Sequence of chain 2.B:
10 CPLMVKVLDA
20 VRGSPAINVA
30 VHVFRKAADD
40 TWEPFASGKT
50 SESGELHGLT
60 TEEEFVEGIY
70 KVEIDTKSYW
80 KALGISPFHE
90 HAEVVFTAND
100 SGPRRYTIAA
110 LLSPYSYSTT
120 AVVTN

Binding-site contacts:
Ligand atom OAB contacts residue LYS15 of chain 1.B at 3.2 Å.
Ligand atom CAN contacts residue LUR1 of chain 2.D at 1.6 Å.
Ligand atom CAN contacts residue LYS15 of chain 2.B at 2.9 Å.
Ligand atom CAJ contacts residue LUR1 of chain 2.D at 0.6 Å.
Ligand atom OAC contacts residue MET13 of chain 1.B at 3.2 Å.
Ligand atom CAR contacts residue LYS15 of chain 1.B at 2.2 Å.
Ligand atom CAO contacts residue LUR1 of chain 2.D at 2.1 Å.
Ligand atom CLE contacts residue LUR1 of chain 2.D at 0.5 Å.
Ligand atom FAD contacts residue LUR1 of chain 2.D at 0.6 Å.
Ligand atom CAL contacts residue LYS15 of chain 1.B at 2.5 Å.
Ligand atom OAC contacts residue LUR1 of chain 2.D at 2.4 Å.
Ligand atom CAG contacts residue LUR1 of chain 2.D at 0.5 Å.
Ligand atom CAF contacts residue LUR1 of chain 2.D at 1.3 Å.
Ligand atom CAG contacts residue LEU17 of chain 2.B at 2.5 Å (hydrophobic).
Ligand atom CLE contacts residue LEU17 of chain 1.B at 2.6 Å.
Ligand atom CAI contacts residue LUR1 of chain 2.D at 1.9 Å.
Ligand atom CAL contacts residue LYS15 of chain 2.B at 2.1 Å.
Ligand atom CLE contacts residue ALA108 of chain 2.B at 3.3 Å.
Ligand atom CAF contacts residue LEU17 of chain 2.B at 3.2 Å (hydrophobic).
Ligand atom OAB contacts residue LUR1 of chain 2.D at 1.6 Å.
Ligand atom CAH contacts residue LUR1 of chain 2.D at 0.3 Å.
Ligand atom CAQ contacts residue LUR1 of chain 2.D at 1.3 Å.
Ligand atom CAT contacts residue LUR1 of chain 2.D at 0.4 Å.
Ligand atom CAL contacts residue LUR1 of chain 2.D at 0.5 Å.
Ligand atom OAC contacts residue LYS15 of chain 1.B at 2.1 Å (salt-bridge).
Ligand atom CAS contacts residue LUR1 of chain 2.D at 1.4 Å.
Ligand atom CAQ contacts residue LEU17 of chain 1.B at 3.3 Å (hydrophobic).
Ligand atom CAN contacts residue LYS15 of chain 1.B at 2.5 Å.
Ligand atom FAD contacts residue LEU17 of chain 2.B at 2.9 Å.
Ligand atom CAR contacts residue LUR1 of chain 2.D at 1.1 Å.
Ligand atom CAK contacts residue LUR1 of chain 2.D at 1.6 Å.
Ligand atom CAO contacts residue LYS15 of chain 1.B at 3.0 Å.
Ligand atom CAI contacts residue VAL121 of chain 2.B at 3.2 Å (hydrophobic).
Ligand atom OAC contacts residue GLU54 of chain 1.B at 2.8 Å (salt-bridge).
Ligand atom CAP contacts residue LEU17 of chain 2.B at 2.7 Å (hydrophobic).
Ligand atom CAJ contacts residue LEU17 of chain 1.B at 3.2 Å (hydrophobic).
Ligand atom CAP contacts residue LUR1 of chain 2.D at 1.3 Å.
Ligand atom NAM contacts residue LUR1 of chain 2.D at 0.5 Å (h-bond).
Ligand atom CAA contacts residue LUR1 of chain 2.D at 3.3 Å.
Ligand atom CAK contacts residue LYS15 of chain 1.B at 1.9 Å.

A small-molecule ligand and the protein it binds are described below.
Small molecule (SMILES): Cc1ccc(Nc2c(F)cccc2Cl)c(CC(=O)O)c1

Sequence of chain 1.B:
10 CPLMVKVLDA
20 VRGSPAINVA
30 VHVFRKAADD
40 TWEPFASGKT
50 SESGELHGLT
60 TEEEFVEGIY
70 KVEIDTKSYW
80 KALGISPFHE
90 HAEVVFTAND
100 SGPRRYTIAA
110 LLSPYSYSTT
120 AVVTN